A protein and the small-molecule ligand that binds it are described below.
Small molecule (SMILES): O=S(=O)(F)c1cccc(-c2nnc(-c3cc(Cl)c(O)c(Cl)c3)o2)c1

Sequence of chain 2.B:
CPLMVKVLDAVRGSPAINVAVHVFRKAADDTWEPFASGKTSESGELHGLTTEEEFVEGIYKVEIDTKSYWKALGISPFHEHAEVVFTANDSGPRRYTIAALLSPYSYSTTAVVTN

Sequence of chain 1.B:
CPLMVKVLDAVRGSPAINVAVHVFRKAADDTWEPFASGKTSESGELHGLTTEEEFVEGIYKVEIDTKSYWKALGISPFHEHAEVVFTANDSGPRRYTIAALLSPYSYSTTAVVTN

Binding-site contacts:
Ligand atom C12 contacts residue 0UA1 of chain 2.D at 0.6 Å.
Ligand atom O22 contacts residue LYS15 of chain 1.B at 2.5 Å (salt-bridge).
Ligand atom O1 contacts residue SER117 of chain 1.B at 2.7 Å (h-bond).
Ligand atom C2 contacts residue 0UA1 of chain 2.D at 0.1 Å.
Ligand atom O1 contacts residue 0UA1 of chain 2.D at 0.2 Å (h-bond).
Ligand atom S21 contacts residue 0UA1 of chain 2.D at 2.3 Å (h-bond).
Ligand atom O11 contacts residue 0UA1 of chain 2.D at 0.7 Å (h-bond).
Ligand atom N14 contacts residue ALA108 of chain 2.B at 3.3 Å.
Ligand atom C16 contacts residue 0UA1 of chain 2.D at 1.8 Å.
Ligand atom C19 contacts residue LYS15 of chain 1.B at 2.6 Å.
Ligand atom C18 contacts residue 0UA1 of chain 2.D at 3.3 Å.
Ligand atom CL8 contacts residue SER117 of chain 2.B at 2.7 Å.
Ligand atom O22 contacts residue MET13 of chain 1.B at 3.5 Å.
Ligand atom CL8 contacts residue THR118 of chain 2.B at 3.4 Å.
Ligand atom CL9 contacts residue 0UA1 of chain 2.D at 0.3 Å.
Ligand atom C6 contacts residue 0UA1 of chain 2.D at 0.4 Å.
Ligand atom CL9 contacts residue SER117 of chain 1.B at 3.0 Å.
Ligand atom S21 contacts residue GLU54 of chain 1.B at 3.4 Å (salt-bridge).
Ligand atom CL8 contacts residue 0UA1 of chain 2.D at 0.3 Å.
Ligand atom C10 contacts residue 0UA1 of chain 2.D at 0.6 Å.
Ligand atom C15 contacts residue 0UA1 of chain 2.D at 1.2 Å.
Ligand atom C3 contacts residue 0UA1 of chain 2.D at 0.2 Å.
Ligand atom O23 contacts residue 0UA1 of chain 2.D at 1.7 Å (h-bond).
Ligand atom S21 contacts residue LYS15 of chain 1.B at 1.6 Å (salt-bridge).
Ligand atom N14 contacts residue 0UA1 of chain 2.D at 0.7 Å (h-bond).
Ligand atom C17 contacts residue THR106 of chain 1.B at 3.6 Å.
Ligand atom N13 contacts residue 0UA1 of chain 2.D at 0.8 Å.
Ligand atom O22 contacts residue GLU54 of chain 1.B at 3.1 Å (salt-bridge).
Ligand atom N14 contacts residue LEU17 of chain 1.B at 3.5 Å.
Ligand atom CL9 contacts residue THR118 of chain 1.B at 3.6 Å.
Ligand atom C4 contacts residue 0UA1 of chain 2.D at 0.4 Å.
Ligand atom C7 contacts residue 0UA1 of chain 2.D at 0.2 Å.
Ligand atom C20 contacts residue 0UA1 of chain 2.D at 1.8 Å.
Ligand atom O22 contacts residue 0UA1 of chain 2.D at 2.7 Å (h-bond).
Ligand atom C20 contacts residue LYS15 of chain 1.B at 2.8 Å.
Ligand atom C5 contacts residue 0UA1 of chain 2.D at 0.4 Å.
Ligand atom C19 contacts residue 0UA1 of chain 2.D at 2.6 Å.
Ligand atom O1 contacts residue SER117 of chain 2.B at 2.8 Å (h-bond).
Ligand atom C17 contacts residue 0UA1 of chain 2.D at 3.1 Å.
Ligand atom O23 contacts residue LYS15 of chain 1.B at 2.5 Å (salt-bridge).